Binding-site contacts:
Ligand atom C48 contacts residue VAL38 of chain 1.A at 3.5 Å (hydrophobic).
Ligand atom O9 contacts residue TYR61 of chain 1.B at 3.5 Å.
Ligand atom C23 contacts residue ILE58 of chain 1.B at 3.5 Å (hydrophobic).
Ligand atom O65 contacts residue TYR51 of chain 1.A at 2.7 Å (h-bond).
Ligand atom C63 contacts residue PHE39 of chain 1.A at 3.5 Å (hydrophobic).
Ligand atom N56 contacts residue ASN94 of chain 1.A at 2.9 Å (h-bond).
Ligand atom C40 contacts residue TYR47 of chain 1.B at 3.3 Å (hydrophobic).
Ligand atom O65 contacts residue ALA90 of chain 1.A at 3.4 Å.
Ligand atom O14 contacts residue SER60 of chain 1.B at 2.7 Å (h-bond).
Ligand atom C35 contacts residue PHE93 of chain 1.A at 3.5 Å (hydrophobic).
Ligand atom O33 contacts residue HIS64 of chain 1.B at 3.2 Å.
Ligand atom N1 contacts residue TYR61 of chain 1.B at 3.5 Å.
Ligand atom N17 contacts residue HIS59 of chain 1.B at 3.1 Å (h-bond).
Ligand atom O33 contacts residue PHE40 of chain 1.B at 3.6 Å.
Ligand atom F34 contacts residue PHE93 of chain 1.A at 3.5 Å.
Ligand atom C50 contacts residue LEU48 of chain 1.A at 3.6 Å (hydrophobic).
Ligand atom F34 contacts residue TYR61 of chain 1.B at 3.1 Å.
Ligand atom N27 contacts residue ARG56 of chain 1.B at 2.9 Å (salt-bridge).
Ligand atom C13 contacts residue TRP37 of chain 1.B at 3.4 Å (hydrophobic).
Ligand atom C28 contacts residue PRO48 of chain 1.B at 3.0 Å (hydrophobic).
Ligand atom N55 contacts residue TYR51 of chain 1.A at 3.5 Å.
Ligand atom C63 contacts residue VAL38 of chain 1.A at 3.6 Å (hydrophobic).
Ligand atom C35 contacts residue ARG18 of chain 1.B at 3.5 Å.
Ligand atom C31 contacts residue TYR61 of chain 1.B at 3.5 Å (hydrophobic).
Ligand atom O14 contacts residue HIS64 of chain 1.B at 2.8 Å (h-bond).
Ligand atom C60 contacts residue TYR51 of chain 1.A at 3.3 Å (hydrophobic).
Ligand atom F34 contacts residue ASN94 of chain 1.A at 3.4 Å.
Ligand atom O9 contacts residue HIS59 of chain 1.B at 3.4 Å (h-bond).
Ligand atom C11 contacts residue TRP66 of chain 1.B at 3.3 Å (hydrophobic).
Ligand atom C15 contacts residue TYR47 of chain 1.B at 3.5 Å (hydrophobic).
Ligand atom C12 contacts residue TRP66 of chain 1.B at 3.6 Å (hydrophobic).
Ligand atom C62 contacts residue VAL59 of chain 1.A at 3.2 Å (hydrophobic).
Ligand atom C18 contacts residue HIS59 of chain 1.B at 3.3 Å.
Ligand atom C61 contacts residue VAL59 of chain 1.A at 3.5 Å (hydrophobic).
Ligand atom N58 contacts residue ASN94 of chain 1.A at 3.0 Å (h-bond).
Ligand atom O16 contacts residue TYR47 of chain 1.B at 2.7 Å (h-bond).
Ligand atom C5 contacts residue TYR47 of chain 1.B at 3.5 Å (hydrophobic).
Ligand atom C13 contacts residue TYR47 of chain 1.B at 3.5 Å (hydrophobic).
Ligand atom C64 contacts residue VAL38 of chain 1.A at 3.3 Å (hydrophobic).
Ligand atom C10 contacts residue HIS59 of chain 1.B at 3.4 Å.

The small molecule below binds the protein below.
Small molecule (SMILES): Cc1ncsc1-c1ccc(CNC(=O)[C@@H]2C[C@@H](O)CN2C(=O)[C@@H](NC(=O)C2(F)CC2)C(C)(C)C)c(OCCOCCOCCN2CCN(c3cc(-c4ccccc4O)nnc3N)CC2)c1

Sequence of chain 1.B:
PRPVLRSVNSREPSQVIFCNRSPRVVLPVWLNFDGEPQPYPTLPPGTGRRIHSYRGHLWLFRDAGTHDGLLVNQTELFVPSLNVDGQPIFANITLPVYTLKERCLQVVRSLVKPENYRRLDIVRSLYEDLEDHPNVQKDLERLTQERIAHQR

Sequence of chain 1.A:
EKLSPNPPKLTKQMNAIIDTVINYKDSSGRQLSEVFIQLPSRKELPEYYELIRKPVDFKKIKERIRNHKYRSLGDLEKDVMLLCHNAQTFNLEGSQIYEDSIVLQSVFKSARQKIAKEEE